Sequence of chain 13.A:
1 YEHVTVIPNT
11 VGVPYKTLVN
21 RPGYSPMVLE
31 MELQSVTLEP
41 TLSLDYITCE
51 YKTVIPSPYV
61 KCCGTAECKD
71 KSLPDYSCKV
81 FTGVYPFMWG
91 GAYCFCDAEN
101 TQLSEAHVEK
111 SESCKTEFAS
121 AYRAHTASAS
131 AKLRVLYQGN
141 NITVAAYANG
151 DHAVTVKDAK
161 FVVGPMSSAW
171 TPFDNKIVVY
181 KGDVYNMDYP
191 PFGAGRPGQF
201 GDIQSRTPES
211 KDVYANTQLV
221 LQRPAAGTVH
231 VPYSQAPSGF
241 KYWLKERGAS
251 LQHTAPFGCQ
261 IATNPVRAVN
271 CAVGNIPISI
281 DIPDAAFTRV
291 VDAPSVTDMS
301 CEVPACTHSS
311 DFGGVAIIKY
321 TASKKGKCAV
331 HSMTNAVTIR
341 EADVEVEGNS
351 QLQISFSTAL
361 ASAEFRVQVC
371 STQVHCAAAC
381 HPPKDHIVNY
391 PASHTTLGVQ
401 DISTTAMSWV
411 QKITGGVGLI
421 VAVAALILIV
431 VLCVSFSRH

The protein below binds the small molecule below.
Small molecule (SMILES): CC(=O)N[C@@H]1[C@@H](O)[C@H](O)[C@@H](CO)O[C@H]1O

Binding-site contacts:
Ligand atom C4 contacts residue ASN259 of chain 13.B at 4.2 Å.
Ligand atom C7 contacts residue ASN259 of chain 13.B at 3.1 Å.
Ligand atom C5 contacts residue THR116 of chain 13.A at 3.5 Å.
Ligand atom C8 contacts residue ASN259 of chain 13.B at 4.1 Å.
Ligand atom O6 contacts residue LYS115 of chain 13.A at 4.4 Å.
Ligand atom C6 contacts residue PHE118 of chain 13.A at 4.4 Å (hydrophobic).
Ligand atom C6 contacts residue THR116 of chain 13.A at 3.5 Å.
Ligand atom C6 contacts residue LYS115 of chain 13.A at 3.9 Å.
Ligand atom O5 contacts residue THR116 of chain 13.A at 2.6 Å (h-bond).
Ligand atom C1 contacts residue THR116 of chain 13.A at 3.3 Å.
Ligand atom N2 contacts residue ASN259 of chain 13.B at 2.9 Å (h-bond).
Ligand atom O6 contacts residue PHE118 of chain 13.A at 3.9 Å.
Ligand atom C1 contacts residue ASN259 of chain 13.B at 1.4 Å.
Ligand atom C3 contacts residue ASN259 of chain 13.B at 3.8 Å.
Ligand atom C2 contacts residue ASN259 of chain 13.B at 2.4 Å.
Ligand atom O7 contacts residue ASN259 of chain 13.B at 3.0 Å (h-bond).
Ligand atom O5 contacts residue ASN259 of chain 13.B at 2.4 Å (h-bond).
Ligand atom C5 contacts residue ASN259 of chain 13.B at 3.7 Å.

Sequence of chain 13.B:
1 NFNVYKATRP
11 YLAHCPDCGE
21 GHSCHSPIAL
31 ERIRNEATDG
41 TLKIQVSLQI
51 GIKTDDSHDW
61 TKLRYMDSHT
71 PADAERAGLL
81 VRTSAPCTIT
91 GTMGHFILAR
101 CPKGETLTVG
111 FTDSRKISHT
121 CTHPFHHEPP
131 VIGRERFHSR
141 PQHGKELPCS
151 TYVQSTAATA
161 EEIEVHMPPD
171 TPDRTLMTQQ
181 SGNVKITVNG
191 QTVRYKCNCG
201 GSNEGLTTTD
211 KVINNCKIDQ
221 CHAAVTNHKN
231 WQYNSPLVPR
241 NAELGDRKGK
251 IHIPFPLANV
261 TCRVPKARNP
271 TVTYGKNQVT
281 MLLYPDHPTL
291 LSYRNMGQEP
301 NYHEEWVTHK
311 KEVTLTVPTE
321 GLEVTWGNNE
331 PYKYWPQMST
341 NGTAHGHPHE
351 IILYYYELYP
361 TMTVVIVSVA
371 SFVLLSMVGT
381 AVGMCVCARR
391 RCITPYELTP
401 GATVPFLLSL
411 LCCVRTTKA